This protein binds this small molecule.
Small molecule (SMILES): CC(=O)N[C@@H]1[C@@H](O)[C@H](O)[C@@H](CO)O[C@H]1O

Sequence of chain 1.E:
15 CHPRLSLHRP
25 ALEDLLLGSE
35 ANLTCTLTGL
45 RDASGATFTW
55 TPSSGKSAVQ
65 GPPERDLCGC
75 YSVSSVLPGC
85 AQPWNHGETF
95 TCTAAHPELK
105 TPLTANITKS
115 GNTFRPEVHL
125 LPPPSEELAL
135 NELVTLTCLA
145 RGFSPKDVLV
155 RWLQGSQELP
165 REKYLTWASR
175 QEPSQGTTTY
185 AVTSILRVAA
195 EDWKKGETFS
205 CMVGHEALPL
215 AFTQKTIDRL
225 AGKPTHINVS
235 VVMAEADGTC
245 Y

Binding-site contacts:
Ligand atom O3 contacts residue ASN110 of chain 1.E at 3.9 Å.
Ligand atom C7 contacts residue ASN110 of chain 1.E at 3.4 Å.
Ligand atom N2 contacts residue ASN110 of chain 1.E at 3.2 Å (h-bond).
Ligand atom C3 contacts residue ASN110 of chain 1.E at 3.6 Å.
Ligand atom C1 contacts residue ASN110 of chain 1.E at 1.4 Å.
Ligand atom C4 contacts residue ASN110 of chain 1.E at 4.2 Å.
Ligand atom O7 contacts residue ASN110 of chain 1.E at 3.0 Å (h-bond).
Ligand atom C5 contacts residue ASN110 of chain 1.E at 3.7 Å.
Ligand atom C2 contacts residue ASN110 of chain 1.E at 2.4 Å.
Ligand atom O6 contacts residue ASN110 of chain 1.E at 3.9 Å.
Ligand atom O5 contacts residue ASN110 of chain 1.E at 2.5 Å (h-bond).